Binding-site contacts:
Ligand atom O7 contacts residue ARG351 of chain 1.A at 4.1 Å.
Ligand atom C2 contacts residue ASN298 of chain 1.A at 2.4 Å.
Ligand atom C4 contacts residue ASN298 of chain 1.A at 4.2 Å.
Ligand atom O7 contacts residue ASN350 of chain 1.A at 4.1 Å.
Ligand atom C2 contacts residue GLU294 of chain 1.A at 3.6 Å.
Ligand atom C1 contacts residue GLU294 of chain 1.A at 4.3 Å.
Ligand atom O5 contacts residue GLN302 of chain 1.A at 4.3 Å.
Ligand atom C5 contacts residue ASN298 of chain 1.A at 3.7 Å.
Ligand atom C8 contacts residue ARG370 of chain 1.A at 4.1 Å.
Ligand atom N2 contacts residue ASN298 of chain 1.A at 2.8 Å (h-bond).
Ligand atom C1 contacts residue ASN298 of chain 1.A at 1.4 Å.
Ligand atom C3 contacts residue ASN298 of chain 1.A at 3.8 Å.
Ligand atom C8 contacts residue ASN298 of chain 1.A at 4.3 Å.
Ligand atom O5 contacts residue ASN298 of chain 1.A at 2.4 Å (h-bond).
Ligand atom C7 contacts residue SER295 of chain 1.A at 4.4 Å.
Ligand atom O3 contacts residue GLU294 of chain 1.A at 3.5 Å (salt-bridge).
Ligand atom N2 contacts residue GLU294 of chain 1.A at 2.6 Å (salt-bridge).
Ligand atom O7 contacts residue ASN298 of chain 1.A at 3.1 Å (h-bond).
Ligand atom C8 contacts residue THR369 of chain 1.A at 3.5 Å.
Ligand atom C5 contacts residue ARG351 of chain 1.A at 4.3 Å.
Ligand atom C6 contacts residue ARG351 of chain 1.A at 4.0 Å.
Ligand atom C8 contacts residue GLU294 of chain 1.A at 3.3 Å.
Ligand atom C8 contacts residue SER295 of chain 1.A at 3.8 Å.
Ligand atom C7 contacts residue GLU294 of chain 1.A at 3.4 Å.
Ligand atom C7 contacts residue ASN298 of chain 1.A at 3.2 Å.
Ligand atom C3 contacts residue GLU294 of chain 1.A at 3.5 Å.

Sequence of chain 1.A:
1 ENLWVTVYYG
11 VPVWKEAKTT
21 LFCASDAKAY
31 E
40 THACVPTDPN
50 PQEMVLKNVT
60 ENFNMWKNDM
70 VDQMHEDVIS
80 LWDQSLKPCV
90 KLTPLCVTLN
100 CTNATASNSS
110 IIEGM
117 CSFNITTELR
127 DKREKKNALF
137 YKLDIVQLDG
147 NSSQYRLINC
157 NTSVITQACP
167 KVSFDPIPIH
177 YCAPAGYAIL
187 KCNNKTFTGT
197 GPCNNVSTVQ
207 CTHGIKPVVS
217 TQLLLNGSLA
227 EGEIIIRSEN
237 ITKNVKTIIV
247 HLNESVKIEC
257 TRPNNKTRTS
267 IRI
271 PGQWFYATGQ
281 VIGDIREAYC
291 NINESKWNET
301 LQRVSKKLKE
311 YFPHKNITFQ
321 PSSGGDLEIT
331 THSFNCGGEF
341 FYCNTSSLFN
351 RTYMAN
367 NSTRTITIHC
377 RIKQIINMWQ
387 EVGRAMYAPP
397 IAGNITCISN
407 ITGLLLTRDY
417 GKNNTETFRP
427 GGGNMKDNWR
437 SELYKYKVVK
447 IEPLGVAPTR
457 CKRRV

This protein binds this small molecule.
Small molecule (SMILES): CC(=O)N[C@H]1[C@H](O[C@H]2[C@H](O)[C@@H](NC(C)=O)CO[C@@H]2CO)O[C@H](CO)[C@@H](O)[C@@H]1O